The protein below binds the small molecule below.
Small molecule (SMILES): Nc1ncnc2c1ncn2[C@@H]1O[C@H](CO[P](=O)(O)O[P](=O)(O)NP(=O)(O)O)[C@@H](O)[C@H]1O

Binding-site contacts:
Ligand atom O3G contacts residue GLY39 of chain 1.B at 3.2 Å.
Ligand atom O1B contacts residue LYS59 of chain 1.B at 3.1 Å (salt-bridge).
Ligand atom O5' contacts residue GLY39 of chain 1.B at 3.5 Å (h-bond).
Ligand atom O2G contacts residue ASN40 of chain 1.B at 2.6 Å (h-bond).
Ligand atom N3B contacts residue ASN157 of chain 1.B at 3.6 Å (h-bond).
Ligand atom O2B contacts residue LYS59 of chain 1.B at 3.5 Å.
Ligand atom O2G contacts residue GLY39 of chain 1.B at 3.4 Å.
Ligand atom O2B contacts residue GLY41 of chain 1.B at 3.2 Å.
Ligand atom N1 contacts residue MET108 of chain 1.B at 3.1 Å (h-bond).
Ligand atom O1B contacts residue ASP170 of chain 1.B at 3.6 Å.
Ligand atom PB contacts residue LYS59 of chain 1.B at 3.8 Å.
Ligand atom N7 contacts residue LEU159 of chain 1.B at 3.8 Å.
Ligand atom C2 contacts residue LEU36 of chain 1.B at 3.6 Å (hydrophobic).
Ligand atom O2G contacts residue GLY41 of chain 1.B at 2.7 Å (h-bond).
Ligand atom O1G contacts residue LYS154 of chain 1.B at 3.1 Å (salt-bridge).
Ligand atom N3 contacts residue LEU36 of chain 1.B at 3.7 Å.
Ligand atom O3G contacts residue LYS154 of chain 1.B at 3.6 Å (salt-bridge).
Ligand atom C6 contacts residue ALA57 of chain 1.B at 3.5 Å (hydrophobic).
Ligand atom N1 contacts residue ALA57 of chain 1.B at 3.8 Å.
Ligand atom N6 contacts residue ALA57 of chain 1.B at 3.2 Å.
Ligand atom C5 contacts residue LEU159 of chain 1.B at 3.6 Å (hydrophobic).
Ligand atom O5' contacts residue ALA38 of chain 1.B at 3.8 Å.
Ligand atom O4' contacts residue VAL44 of chain 1.B at 3.7 Å.
Ligand atom O4' contacts residue GLY37 of chain 1.B at 3.7 Å.
Ligand atom N6 contacts residue LEU159 of chain 1.B at 3.7 Å.
Ligand atom C4 contacts residue LEU159 of chain 1.B at 3.7 Å (hydrophobic).
Ligand atom C4' contacts residue ALA38 of chain 1.B at 3.6 Å (hydrophobic).
Ligand atom O1A contacts residue ASN157 of chain 1.B at 2.6 Å (h-bond).
Ligand atom C2 contacts residue MET108 of chain 1.B at 3.4 Å (hydrophobic).
Ligand atom C5' contacts residue VAL44 of chain 1.B at 3.6 Å (hydrophobic).
Ligand atom PG contacts residue ASN40 of chain 1.B at 3.6 Å.
Ligand atom N6 contacts residue GLU106 of chain 1.B at 2.9 Å (salt-bridge).
Ligand atom O3' contacts residue SER156 of chain 1.B at 3.0 Å (h-bond).
Ligand atom C3' contacts residue SER156 of chain 1.B at 3.6 Å.
Ligand atom PG contacts residue LYS154 of chain 1.B at 3.8 Å.
Ligand atom C2' contacts residue SER112 of chain 1.B at 3.6 Å.
Ligand atom C6 contacts residue LEU159 of chain 1.B at 3.6 Å (hydrophobic).
Ligand atom O2' contacts residue GLN115 of chain 1.B at 3.3 Å (h-bond).
Ligand atom O3' contacts residue SER112 of chain 1.B at 3.5 Å (h-bond).
Ligand atom O2' contacts residue SER112 of chain 1.B at 2.8 Å (h-bond).

Sequence of chain 1.B:
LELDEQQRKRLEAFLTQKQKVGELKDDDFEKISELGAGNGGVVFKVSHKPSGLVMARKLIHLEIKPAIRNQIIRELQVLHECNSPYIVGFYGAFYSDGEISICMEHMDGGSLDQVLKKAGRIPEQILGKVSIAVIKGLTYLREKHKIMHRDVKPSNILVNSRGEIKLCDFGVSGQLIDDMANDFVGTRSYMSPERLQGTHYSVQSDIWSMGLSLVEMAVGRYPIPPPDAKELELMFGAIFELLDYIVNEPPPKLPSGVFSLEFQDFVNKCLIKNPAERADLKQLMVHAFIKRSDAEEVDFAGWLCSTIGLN